This protein binds this small molecule.
Small molecule (SMILES): CC(=O)N[C@@H]1[C@@H](O)[C@H](O)[C@@H](CO)O[C@H]1O

Binding-site contacts:
Ligand atom C8 contacts residue GLU123 of chain 1.A at 3.9 Å.
Ligand atom C5 contacts residue ASN126 of chain 1.A at 3.7 Å.
Ligand atom C3 contacts residue ASN126 of chain 1.A at 3.8 Å.
Ligand atom C1 contacts residue ASN126 of chain 1.A at 1.4 Å.
Ligand atom C7 contacts residue ASN126 of chain 1.A at 4.0 Å.
Ligand atom O5 contacts residue ASN126 of chain 1.A at 2.4 Å (h-bond).
Ligand atom C4 contacts residue ASN126 of chain 1.A at 4.2 Å.
Ligand atom N2 contacts residue ASN126 of chain 1.A at 2.9 Å (h-bond).
Ligand atom C2 contacts residue ASN126 of chain 1.A at 2.5 Å.
Ligand atom C8 contacts residue LYS122 of chain 1.A at 4.4 Å.

Sequence of chain 1.A:
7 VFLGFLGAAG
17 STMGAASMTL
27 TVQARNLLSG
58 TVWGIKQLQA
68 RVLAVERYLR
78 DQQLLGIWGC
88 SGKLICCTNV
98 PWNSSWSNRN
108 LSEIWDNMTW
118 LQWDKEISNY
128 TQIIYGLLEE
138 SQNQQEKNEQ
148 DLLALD